A small-molecule ligand and the protein it binds are described below.
Small molecule (SMILES): OC[C@H]1O[C@H](O)[C@@H](O)[C@@H](O)[C@@H]1O

Sequence of chain 1.C:
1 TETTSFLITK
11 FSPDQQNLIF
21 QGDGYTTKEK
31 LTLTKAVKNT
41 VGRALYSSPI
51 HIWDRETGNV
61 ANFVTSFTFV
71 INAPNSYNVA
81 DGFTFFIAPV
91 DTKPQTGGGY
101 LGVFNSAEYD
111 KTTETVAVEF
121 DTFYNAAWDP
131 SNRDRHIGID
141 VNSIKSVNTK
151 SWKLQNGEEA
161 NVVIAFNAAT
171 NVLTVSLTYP

Sequence of chain 1.D:
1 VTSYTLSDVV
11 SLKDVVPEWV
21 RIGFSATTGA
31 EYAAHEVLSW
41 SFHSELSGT

Binding-site contacts:
Ligand atom O2 contacts residue GLY98 of chain 1.C at 4.1 Å.
Ligand atom C1 contacts residue ALA30 of chain 1.D at 3.9 Å (hydrophobic).
Ligand atom O3 contacts residue ASN125 of chain 1.C at 4.0 Å.
Ligand atom O5 contacts residue GLY29 of chain 1.D at 3.9 Å.
Ligand atom C6 contacts residue PHE123 of chain 1.C at 3.7 Å (hydrophobic).
Ligand atom O6 contacts residue THR28 of chain 1.D at 4.3 Å.
Ligand atom C5 contacts residue GLY29 of chain 1.D at 4.5 Å.
Ligand atom C4 contacts residue ASN125 of chain 1.C at 4.0 Å.
Ligand atom C4 contacts residue GLY99 of chain 1.C at 3.7 Å.
Ligand atom C4 contacts residue PHE123 of chain 1.C at 4.4 Å (hydrophobic).
Ligand atom C6 contacts residue GLU31 of chain 1.D at 3.8 Å.
Ligand atom O2 contacts residue GLY29 of chain 1.D at 4.0 Å.
Ligand atom O4 contacts residue ASN125 of chain 1.C at 2.9 Å (h-bond).
Ligand atom O6 contacts residue GLY29 of chain 1.D at 3.2 Å (h-bond).
Ligand atom C5 contacts residue PHE123 of chain 1.C at 3.8 Å (hydrophobic).
Ligand atom C6 contacts residue ALA30 of chain 1.D at 3.9 Å (hydrophobic).
Ligand atom O6 contacts residue ASP81 of chain 1.C at 2.7 Å (salt-bridge).
Ligand atom O6 contacts residue GLU31 of chain 1.D at 3.0 Å (salt-bridge).
Ligand atom C4 contacts residue GLY98 of chain 1.C at 4.2 Å.
Ligand atom O4 contacts residue PHE123 of chain 1.C at 3.5 Å.
Ligand atom O5 contacts residue ALA30 of chain 1.D at 2.9 Å (h-bond).
Ligand atom O3 contacts residue GLY99 of chain 1.C at 2.9 Å (h-bond).
Ligand atom O5 contacts residue GLU31 of chain 1.D at 4.3 Å.
Ligand atom C4 contacts residue ASP81 of chain 1.C at 3.4 Å.
Ligand atom O4 contacts residue ASP81 of chain 1.C at 2.6 Å (salt-bridge).
Ligand atom C3 contacts residue GLY99 of chain 1.C at 3.9 Å.
Ligand atom C6 contacts residue GLY29 of chain 1.D at 4.3 Å.
Ligand atom O1 contacts residue ALA30 of chain 1.D at 4.3 Å.
Ligand atom C3 contacts residue ASN125 of chain 1.C at 3.9 Å.
Ligand atom C5 contacts residue ALA30 of chain 1.D at 4.0 Å (hydrophobic).
Ligand atom O6 contacts residue ALA30 of chain 1.D at 3.1 Å (h-bond).
Ligand atom C6 contacts residue ALA80 of chain 1.C at 3.5 Å (hydrophobic).
Ligand atom O4 contacts residue GLY99 of chain 1.C at 3.3 Å (h-bond).
Ligand atom O3 contacts residue GLY98 of chain 1.C at 3.8 Å.
Ligand atom O4 contacts residue GLY98 of chain 1.C at 4.1 Å.
Ligand atom C5 contacts residue ASP81 of chain 1.C at 4.0 Å.
Ligand atom O6 contacts residue ALA80 of chain 1.C at 3.2 Å.
Ligand atom O2 contacts residue ALA30 of chain 1.D at 4.3 Å.
Ligand atom C6 contacts residue ASP81 of chain 1.C at 3.4 Å.